This small molecule binds to this protein.
Small molecule (SMILES): CC[C@H](C)[C@H](NC(=O)[C@H](C)N)C(=O)N[C@@H](Cc1ccccc1)C(=O)N[C@@H](CCC(N)=O)C(=O)N[C@@H](CO)C(=O)N[C@@H](CO)C(=O)N[C@@H](CCSC)C(=O)N[C@H](C(=O)N[C@@H](CCCCN)C(=O)O)[C@@H](C)O

Sequence of chain 1.E:
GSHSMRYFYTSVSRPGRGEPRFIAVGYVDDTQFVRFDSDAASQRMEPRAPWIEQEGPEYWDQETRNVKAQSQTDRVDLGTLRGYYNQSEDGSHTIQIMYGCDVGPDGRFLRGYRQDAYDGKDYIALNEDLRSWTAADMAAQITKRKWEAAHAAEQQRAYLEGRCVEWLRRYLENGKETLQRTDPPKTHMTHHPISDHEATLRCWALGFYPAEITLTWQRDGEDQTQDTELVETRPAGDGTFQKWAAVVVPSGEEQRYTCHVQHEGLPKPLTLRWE

Binding-site contacts:
Ligand atom OXT contacts residue TYR85 of chain 1.E at 2.8 Å (h-bond).
Ligand atom NE2 contacts residue ARG164 of chain 1.E at 3.5 Å (salt-bridge).
Ligand atom N contacts residue TYR172 of chain 1.E at 2.6 Å (h-bond).
Ligand atom CZ contacts residue GLN157 of chain 1.E at 3.4 Å.
Ligand atom OG contacts residue GLN71 of chain 1.E at 3.3 Å (h-bond).
Ligand atom N contacts residue GLU64 of chain 1.E at 3.2 Å (salt-bridge).
Ligand atom O contacts residue TRP148 of chain 1.E at 3.2 Å (h-bond).
Ligand atom OXT contacts residue THR144 of chain 1.E at 2.7 Å (h-bond).
Ligand atom CB contacts residue GLU64 of chain 1.E at 3.4 Å.
Ligand atom CB contacts residue GLN156 of chain 1.E at 3.2 Å.
Ligand atom CG2 contacts residue TYR8 of chain 1.E at 3.4 Å (hydrophobic).
Ligand atom CB contacts residue GLN71 of chain 1.E at 3.0 Å.
Ligand atom CE contacts residue GLN156 of chain 1.E at 3.4 Å.
Ligand atom CD contacts residue ARG164 of chain 1.E at 3.4 Å.
Ligand atom CA contacts residue TYR100 of chain 1.E at 3.2 Å (hydrophobic).
Ligand atom CE2 contacts residue GLN157 of chain 1.E at 3.3 Å.
Ligand atom N contacts residue TYR8 of chain 1.E at 3.3 Å (h-bond).
Ligand atom O contacts residue LYS147 of chain 1.E at 3.0 Å (salt-bridge).
Ligand atom O contacts residue THR81 of chain 1.E at 3.5 Å.
Ligand atom N contacts residue TRP168 of chain 1.E at 3.4 Å.
Ligand atom O contacts residue GLN156 of chain 1.E at 3.1 Å (h-bond).
Ligand atom CB contacts residue ARG164 of chain 1.E at 3.4 Å.
Ligand atom CB contacts residue ASN67 of chain 1.E at 3.2 Å.
Ligand atom NE2 contacts residue ASN67 of chain 1.E at 3.2 Å (h-bond).
Ligand atom OG contacts residue GLN156 of chain 1.E at 2.8 Å (h-bond).
Ligand atom CB contacts residue TYR100 of chain 1.E at 3.2 Å (hydrophobic).
Ligand atom NZ contacts residue ASP117 of chain 1.E at 2.7 Å (salt-bridge).
Ligand atom CA contacts residue TYR8 of chain 1.E at 3.4 Å (hydrophobic).
Ligand atom CA contacts residue GLU64 of chain 1.E at 3.5 Å.
Ligand atom CB contacts residue THR144 of chain 1.E at 3.4 Å.
Ligand atom O contacts residue THR74 of chain 1.E at 3.4 Å (h-bond).
Ligand atom CE1 contacts residue GLN156 of chain 1.E at 3.2 Å.
Ligand atom CA contacts residue ASP78 of chain 1.E at 3.4 Å.
Ligand atom N contacts residue TYR100 of chain 1.E at 2.9 Å (h-bond).
Ligand atom N contacts residue ASP78 of chain 1.E at 2.8 Å (salt-bridge).
Ligand atom O contacts residue ARG164 of chain 1.E at 2.8 Å (salt-bridge).
Ligand atom SD contacts residue ALA151 of chain 1.E at 3.3 Å.
Ligand atom CE contacts residue ASP117 of chain 1.E at 3.4 Å.
Ligand atom O contacts residue TYR160 of chain 1.E at 2.6 Å (h-bond).
Ligand atom OE1 contacts residue ARG164 of chain 1.E at 3.2 Å (salt-bridge).